Sequence of chain 1.C:
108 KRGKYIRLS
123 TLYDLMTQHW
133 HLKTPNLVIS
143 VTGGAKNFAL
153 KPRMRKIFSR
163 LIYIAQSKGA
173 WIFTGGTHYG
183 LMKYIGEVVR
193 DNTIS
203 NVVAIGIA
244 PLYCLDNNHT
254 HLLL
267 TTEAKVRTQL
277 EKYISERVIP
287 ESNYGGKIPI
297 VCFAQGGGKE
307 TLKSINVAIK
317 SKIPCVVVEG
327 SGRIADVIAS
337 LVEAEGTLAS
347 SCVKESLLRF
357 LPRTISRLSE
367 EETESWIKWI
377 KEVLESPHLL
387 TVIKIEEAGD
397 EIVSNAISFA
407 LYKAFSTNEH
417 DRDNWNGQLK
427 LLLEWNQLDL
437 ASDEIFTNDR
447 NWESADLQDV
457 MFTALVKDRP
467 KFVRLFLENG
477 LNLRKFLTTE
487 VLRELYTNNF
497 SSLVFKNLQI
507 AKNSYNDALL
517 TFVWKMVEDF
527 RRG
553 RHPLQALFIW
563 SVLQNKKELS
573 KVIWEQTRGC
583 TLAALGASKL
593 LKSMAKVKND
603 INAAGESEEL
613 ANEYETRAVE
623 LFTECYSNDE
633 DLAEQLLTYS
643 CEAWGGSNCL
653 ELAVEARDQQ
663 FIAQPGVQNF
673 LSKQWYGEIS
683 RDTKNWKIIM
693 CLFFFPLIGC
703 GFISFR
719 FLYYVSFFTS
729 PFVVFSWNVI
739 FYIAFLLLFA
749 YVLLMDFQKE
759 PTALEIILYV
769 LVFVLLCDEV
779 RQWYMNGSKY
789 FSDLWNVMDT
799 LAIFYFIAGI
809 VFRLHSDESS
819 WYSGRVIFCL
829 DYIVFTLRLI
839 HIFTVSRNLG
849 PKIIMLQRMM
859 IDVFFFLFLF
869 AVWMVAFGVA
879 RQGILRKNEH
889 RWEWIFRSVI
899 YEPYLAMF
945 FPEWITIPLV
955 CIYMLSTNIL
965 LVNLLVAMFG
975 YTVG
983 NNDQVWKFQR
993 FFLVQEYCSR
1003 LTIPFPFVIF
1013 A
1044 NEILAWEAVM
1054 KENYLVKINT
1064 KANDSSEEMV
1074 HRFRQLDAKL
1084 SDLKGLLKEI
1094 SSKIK

A small-molecule ligand and the protein it binds are described below.
Small molecule (SMILES): CC(C)CCC[C@@H](C)[C@H]1CC[C@H]2[C@@H]3CC=C4C[C@@H](OC(=O)CCC(=O)O)CC[C@]4(C)[C@H]3CC[C@]12C

Binding-site contacts:
Ligand atom CAY contacts residue 9PE1 of chain 1.U at 3.2 Å.
Ligand atom CAI contacts residue 9PE1 of chain 1.U at 3.9 Å.
Ligand atom OAG contacts residue TRP677 of chain 1.C at 3.2 Å.
Ligand atom CAR contacts residue 9PE1 of chain 1.U at 3.4 Å.
Ligand atom CAM contacts residue TRP677 of chain 1.C at 4.0 Å (hydrophobic).
Ligand atom OAH contacts residue VAL996 of chain 1.C at 3.5 Å.
Ligand atom OAH contacts residue TRP677 of chain 1.C at 3.7 Å.
Ligand atom CAK contacts residue SER734 of chain 1.C at 3.5 Å.
Ligand atom CBH contacts residue 9PE1 of chain 1.U at 3.6 Å.
Ligand atom CAT contacts residue PHE733 of chain 1.C at 3.6 Å (hydrophobic).
Ligand atom OAF contacts residue TRP677 of chain 1.C at 3.9 Å.
Ligand atom CAK contacts residue ILE691 of chain 1.C at 3.7 Å (hydrophobic).
Ligand atom CAP contacts residue ILE738 of chain 1.C at 3.8 Å (hydrophobic).
Ligand atom OAW contacts residue TRP677 of chain 1.C at 3.9 Å.
Ligand atom CAQ contacts residue ILE691 of chain 1.C at 3.7 Å (hydrophobic).
Ligand atom CAP contacts residue ILE691 of chain 1.C at 3.8 Å (hydrophobic).
Ligand atom CAE contacts residue 9PE1 of chain 1.U at 3.7 Å.
Ligand atom CAX contacts residue TRP677 of chain 1.C at 3.6 Å (hydrophobic).
Ligand atom CAY contacts residue TRP677 of chain 1.C at 3.5 Å (hydrophobic).
Ligand atom CBC contacts residue TRP677 of chain 1.C at 3.6 Å (hydrophobic).
Ligand atom OAG contacts residue 9PE1 of chain 1.U at 3.5 Å (h-bond).
Ligand atom CAI contacts residue ASN687 of chain 1.C at 4.0 Å.
Ligand atom CAL contacts residue TRP677 of chain 1.C at 3.6 Å (hydrophobic).
Ligand atom CAV contacts residue 9PE1 of chain 1.U at 1.4 Å.
Ligand atom OAH contacts residue LEU847 of chain 1.C at 3.9 Å.
Ligand atom OAF contacts residue ARG992 of chain 1.C at 2.4 Å (salt-bridge).
Ligand atom CAC contacts residue ILE741 of chain 1.C at 3.7 Å (hydrophobic).
Ligand atom CBC contacts residue 9PE1 of chain 1.U at 2.4 Å.
Ligand atom OAW contacts residue 9PE1 of chain 1.U at 2.4 Å (h-bond).
Ligand atom CAR contacts residue TRP677 of chain 1.C at 3.7 Å (hydrophobic).
Ligand atom CAD contacts residue SER844 of chain 1.C at 3.3 Å.
Ligand atom CAD contacts residue 9PE1 of chain 1.U at 3.4 Å.
Ligand atom CAM contacts residue 9PE1 of chain 1.U at 3.7 Å.
Ligand atom CAU contacts residue VAL737 of chain 1.C at 3.7 Å (hydrophobic).
Ligand atom CAX contacts residue ARG992 of chain 1.C at 3.6 Å.
Ligand atom CAC contacts residue 9PE1 of chain 1.U at 3.8 Å.
Ligand atom CAZ contacts residue 9PE1 of chain 1.U at 2.7 Å.
Ligand atom CAI contacts residue PHE730 of chain 1.C at 3.5 Å (hydrophobic).
Ligand atom CAJ contacts residue 9PE1 of chain 1.U at 3.8 Å.
Ligand atom CAU contacts residue PHE841 of chain 1.C at 4.0 Å (hydrophobic).